Binding-site contacts:
Ligand atom OP1 contacts residue LYS8 of chain 2.F at 3.1 Å.
Ligand atom OP1 contacts residue LEU56 of chain 2.C at 2.8 Å.
Ligand atom O2' contacts residue LEU64 of chain 2.C at 3.9 Å.
Ligand atom N3 contacts residue GLN61 of chain 2.C at 3.6 Å.
Ligand atom C1' contacts residue GLN61 of chain 2.C at 4.2 Å.
Ligand atom OP1 contacts residue LYS8 of chain 2.F at 4.0 Å.
Ligand atom C2 contacts residue GLN61 of chain 2.C at 3.9 Å.
Ligand atom OP1 contacts residue LYS12 of chain 2.F at 3.9 Å.
Ligand atom OP2 contacts residue LYS8 of chain 2.F at 3.8 Å.
Ligand atom OP1 contacts residue PHE76 of chain 2.C at 3.7 Å.
Ligand atom OP1 contacts residue LEU64 of chain 2.C at 4.4 Å.
Ligand atom P contacts residue LYS68 of chain 2.C at 4.5 Å.
Ligand atom O3' contacts residue LEU64 of chain 2.C at 4.1 Å.
Ligand atom O2 contacts residue GLN61 of chain 2.C at 3.9 Å.
Ligand atom P contacts residue LYS8 of chain 2.F at 4.1 Å.
Ligand atom O3' contacts residue LEU56 of chain 2.C at 4.2 Å.
Ligand atom OP1 contacts residue LYS68 of chain 2.C at 3.2 Å (salt-bridge).
Ligand atom P contacts residue LEU56 of chain 2.C at 4.2 Å.
Ligand atom O2' contacts residue THR57 of chain 2.C at 3.2 Å.
Ligand atom O2' contacts residue GLN61 of chain 2.C at 4.2 Å.

Sequence of chain 2.F:
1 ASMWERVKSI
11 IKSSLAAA

This protein binds this small molecule.
Small molecule (SMILES): Nc1ccn([C@@H]2O[C@H](CO[P](=O)(O)O[C@H]3[C@@H](O)[C@H](n4ccc(=O)[nH]c4=O)O[C@@H]3CO[P](=O)(O)O[C@H]3[C@@H](O)[C@H](n4cnc5c(N)ncnc54)O[C@@H]3CO)[C@@H](O[P](=O)(O)OC[C@H]3O[C@@H](n4ccc(=O)[nH]c4=O)[C@H](O)[C@@H]3O)[C@H]2O)c(=O)n1.O=c1ccn([C@@H]2O[C@H](CO[P](=O)(O)O[C@H]3[C@@H](O)[C@H](n4ccc(=O)[nH]c4=O)O[C@@H]3CO[P](=O)(O)O[C@H]3[C@@H](O)[C@H](n4ccc(=O)[nH]c4=O)O[C@@H]3CO)[C@@H](O)[C@H]2O)c(=O)[nH]1

Sequence of chain 2.C:
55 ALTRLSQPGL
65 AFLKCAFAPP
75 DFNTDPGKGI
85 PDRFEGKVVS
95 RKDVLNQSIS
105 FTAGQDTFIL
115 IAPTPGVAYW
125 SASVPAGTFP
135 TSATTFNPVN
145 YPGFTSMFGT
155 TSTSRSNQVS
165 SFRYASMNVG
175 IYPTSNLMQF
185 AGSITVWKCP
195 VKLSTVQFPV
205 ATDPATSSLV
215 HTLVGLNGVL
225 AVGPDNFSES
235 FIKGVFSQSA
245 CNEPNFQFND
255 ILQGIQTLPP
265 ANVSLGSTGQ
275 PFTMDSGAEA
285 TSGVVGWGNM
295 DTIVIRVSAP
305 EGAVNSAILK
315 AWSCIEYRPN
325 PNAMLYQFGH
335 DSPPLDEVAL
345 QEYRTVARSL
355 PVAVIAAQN